Sequence of chain 1.G:
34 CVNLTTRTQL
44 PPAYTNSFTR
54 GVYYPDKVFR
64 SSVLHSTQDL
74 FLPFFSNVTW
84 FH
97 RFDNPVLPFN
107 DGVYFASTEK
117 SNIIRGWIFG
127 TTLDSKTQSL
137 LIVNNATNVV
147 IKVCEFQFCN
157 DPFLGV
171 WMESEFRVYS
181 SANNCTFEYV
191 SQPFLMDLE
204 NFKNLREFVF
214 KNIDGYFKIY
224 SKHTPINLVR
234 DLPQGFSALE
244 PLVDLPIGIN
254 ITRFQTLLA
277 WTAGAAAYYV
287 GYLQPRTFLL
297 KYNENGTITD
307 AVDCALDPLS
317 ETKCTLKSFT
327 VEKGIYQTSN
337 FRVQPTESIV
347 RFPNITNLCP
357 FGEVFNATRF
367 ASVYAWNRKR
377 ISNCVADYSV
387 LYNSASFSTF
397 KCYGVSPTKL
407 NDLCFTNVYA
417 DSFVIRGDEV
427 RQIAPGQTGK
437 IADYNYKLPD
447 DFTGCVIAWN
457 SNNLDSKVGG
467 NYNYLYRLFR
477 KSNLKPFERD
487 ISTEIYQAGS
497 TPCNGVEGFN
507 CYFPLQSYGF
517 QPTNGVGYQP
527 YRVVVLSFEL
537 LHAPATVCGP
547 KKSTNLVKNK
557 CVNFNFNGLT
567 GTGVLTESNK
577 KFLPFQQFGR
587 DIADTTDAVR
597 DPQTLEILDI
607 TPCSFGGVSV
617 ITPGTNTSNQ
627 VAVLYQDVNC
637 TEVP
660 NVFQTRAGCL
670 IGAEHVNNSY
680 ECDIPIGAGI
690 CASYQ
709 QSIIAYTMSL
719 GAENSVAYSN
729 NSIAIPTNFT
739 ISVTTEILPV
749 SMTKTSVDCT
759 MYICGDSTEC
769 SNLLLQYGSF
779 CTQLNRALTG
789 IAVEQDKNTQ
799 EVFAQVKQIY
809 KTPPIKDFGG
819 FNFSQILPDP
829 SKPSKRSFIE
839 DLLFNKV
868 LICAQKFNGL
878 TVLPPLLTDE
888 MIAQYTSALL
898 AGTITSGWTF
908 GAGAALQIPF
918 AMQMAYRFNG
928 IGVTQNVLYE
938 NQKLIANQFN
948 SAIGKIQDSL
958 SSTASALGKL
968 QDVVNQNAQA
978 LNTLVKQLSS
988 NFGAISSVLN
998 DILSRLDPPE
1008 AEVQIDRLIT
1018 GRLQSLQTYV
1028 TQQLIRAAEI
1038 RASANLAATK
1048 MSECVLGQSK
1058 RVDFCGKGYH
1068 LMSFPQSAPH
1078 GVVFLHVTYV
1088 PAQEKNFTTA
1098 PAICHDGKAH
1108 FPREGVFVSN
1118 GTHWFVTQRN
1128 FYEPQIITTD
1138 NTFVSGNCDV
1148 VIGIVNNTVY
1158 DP

Binding-site contacts:
Ligand atom C5 contacts residue ASN184 of chain 1.G at 3.8 Å.
Ligand atom O7 contacts residue ASN184 of chain 1.G at 4.4 Å.
Ligand atom C8 contacts residue ASN184 of chain 1.G at 4.5 Å.
Ligand atom C1 contacts residue ASN184 of chain 1.G at 1.5 Å.
Ligand atom N2 contacts residue ASN184 of chain 1.G at 3.0 Å (h-bond).
Ligand atom C4 contacts residue ASN184 of chain 1.G at 4.3 Å.
Ligand atom C8 contacts residue ASN183 of chain 1.G at 3.9 Å.
Ligand atom C7 contacts residue ASN184 of chain 1.G at 4.0 Å.
Ligand atom C3 contacts residue ASN184 of chain 1.G at 3.9 Å.
Ligand atom C2 contacts residue ASN184 of chain 1.G at 2.5 Å.
Ligand atom O5 contacts residue ASN184 of chain 1.G at 2.4 Å (h-bond).

The small molecule below binds the protein below.
Small molecule (SMILES): CC(=O)N[C@@H]1[C@@H](O)[C@H](O)[C@@H](CO)O[C@H]1O